Binding-site contacts:
Ligand atom C8 contacts residue LEU174 of chain 1.A at 3.9 Å (hydrophobic).
Ligand atom C4 contacts residue PHE163 of chain 1.A at 3.6 Å (hydrophobic).
Ligand atom O24 contacts residue ALA66 of chain 1.D at 3.6 Å.
Ligand atom C2 contacts residue GLN223 of chain 1.A at 3.8 Å.
Ligand atom C5 contacts residue PHE163 of chain 1.A at 3.5 Å (hydrophobic).
Ligand atom O11 contacts residue PHE163 of chain 1.A at 3.9 Å.
Ligand atom N7 contacts residue PHE163 of chain 1.A at 3.9 Å.
Ligand atom O13 contacts residue TYR20 of chain 1.D at 3.4 Å.
Ligand atom C6 contacts residue PHE163 of chain 1.A at 3.7 Å (hydrophobic).
Ligand atom C8 contacts residue PHE163 of chain 1.A at 3.8 Å (hydrophobic).
Ligand atom N3 contacts residue ARG180 of chain 1.A at 3.1 Å (salt-bridge).
Ligand atom N1 contacts residue PHE163 of chain 1.A at 3.6 Å.
Ligand atom O13 contacts residue GLN223 of chain 1.A at 3.1 Å (h-bond).
Ligand atom O13 contacts residue VAL64 of chain 1.D at 3.3 Å.
Ligand atom O24 contacts residue LEU174 of chain 1.A at 3.3 Å.
Ligand atom C5 contacts residue THR67 of chain 1.D at 3.7 Å.
Ligand atom C2 contacts residue PHE163 of chain 1.A at 3.6 Å (hydrophobic).
Ligand atom N9 contacts residue THR67 of chain 1.D at 3.8 Å.
Ligand atom C2 contacts residue ARG180 of chain 1.A at 3.5 Å.
Ligand atom N7 contacts residue THR67 of chain 1.D at 2.6 Å (h-bond).
Ligand atom O13 contacts residue THR67 of chain 1.D at 3.6 Å.
Ligand atom C6 contacts residue GLN223 of chain 1.A at 3.9 Å.
Ligand atom C4 contacts residue ARG180 of chain 1.A at 3.8 Å.
Ligand atom O11 contacts residue ARG180 of chain 1.A at 2.9 Å (salt-bridge).
Ligand atom N9 contacts residue PHE163 of chain 1.A at 3.7 Å.
Ligand atom C8 contacts residue ASP68 of chain 1.D at 3.8 Å.
Ligand atom N3 contacts residue PHE163 of chain 1.A at 3.8 Å.
Ligand atom O24 contacts residue THR67 of chain 1.D at 3.0 Å (h-bond).
Ligand atom N1 contacts residue GLN223 of chain 1.A at 3.0 Å (h-bond).
Ligand atom N3 contacts residue ASN249 of chain 1.A at 3.4 Å (h-bond).
Ligand atom N7 contacts residue ALA66 of chain 1.D at 3.5 Å.
Ligand atom O11 contacts residue LEU222 of chain 1.A at 2.7 Å (h-bond).
Ligand atom C2 contacts residue LEU222 of chain 1.A at 3.8 Å (hydrophobic).
Ligand atom O11 contacts residue GLN223 of chain 1.A at 3.7 Å.
Ligand atom C6 contacts residue THR67 of chain 1.D at 3.8 Å.
Ligand atom C8 contacts residue THR67 of chain 1.D at 3.0 Å.
Ligand atom N9 contacts residue ARG180 of chain 1.A at 3.8 Å.
Ligand atom C2 contacts residue ASN249 of chain 1.A at 3.9 Å.
Ligand atom O11 contacts residue ALA221 of chain 1.A at 3.5 Å.
Ligand atom O24 contacts residue ASP68 of chain 1.D at 2.9 Å (salt-bridge).

Sequence of chain 1.A:
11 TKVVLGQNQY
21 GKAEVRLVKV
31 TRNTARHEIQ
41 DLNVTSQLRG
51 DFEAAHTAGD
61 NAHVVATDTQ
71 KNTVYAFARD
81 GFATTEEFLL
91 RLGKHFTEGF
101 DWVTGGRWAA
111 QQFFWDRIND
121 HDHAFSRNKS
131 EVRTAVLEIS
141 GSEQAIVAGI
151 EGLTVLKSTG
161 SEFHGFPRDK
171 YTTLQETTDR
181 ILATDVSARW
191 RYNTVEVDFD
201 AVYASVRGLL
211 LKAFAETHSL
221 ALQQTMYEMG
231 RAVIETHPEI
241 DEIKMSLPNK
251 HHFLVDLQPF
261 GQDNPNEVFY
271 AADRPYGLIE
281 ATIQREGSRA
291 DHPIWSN

Sequence of chain 1.D:
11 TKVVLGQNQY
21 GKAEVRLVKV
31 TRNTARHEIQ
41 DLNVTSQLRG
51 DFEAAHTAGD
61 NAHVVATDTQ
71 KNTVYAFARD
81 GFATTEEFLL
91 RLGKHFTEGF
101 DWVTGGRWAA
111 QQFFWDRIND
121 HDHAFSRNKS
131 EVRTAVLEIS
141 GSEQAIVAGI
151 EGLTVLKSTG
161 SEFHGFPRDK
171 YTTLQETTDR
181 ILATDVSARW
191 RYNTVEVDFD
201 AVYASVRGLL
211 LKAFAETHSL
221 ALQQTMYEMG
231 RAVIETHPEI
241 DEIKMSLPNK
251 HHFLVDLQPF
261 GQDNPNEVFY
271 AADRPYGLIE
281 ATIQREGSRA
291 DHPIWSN

This protein binds this small molecule.
Small molecule (SMILES): O=c1[nH]c(=O)c2[nH]c(=O)[nH]c2[nH]1